A protein and the small-molecule ligand that binds it are described below.
Small molecule (SMILES): N[C@H](CO)Cc1c[nH]c[nH+]1

Binding-site contacts:
Ligand atom CA contacts residue PHE33 of chain 1.B at 3.6 Å (hydrophobic).
Ligand atom CA contacts residue GLU28 of chain 1.B at 3.2 Å.
Ligand atom O contacts residue ASP22 of chain 1.B at 3.4 Å (salt-bridge).
Ligand atom C contacts residue ASP22 of chain 1.B at 3.9 Å.
Ligand atom ND1 contacts residue PHE33 of chain 1.B at 3.6 Å.
Ligand atom C contacts residue ARG142 of chain 1.B at 4.0 Å.
Ligand atom CG contacts residue ASP68 of chain 1.B at 3.6 Å.
Ligand atom CD2 contacts residue GLN34 of chain 1.B at 4.0 Å.
Ligand atom C contacts residue ASN66 of chain 1.B at 3.1 Å.
Ligand atom CA contacts residue ASP22 of chain 1.B at 3.8 Å.
Ligand atom O contacts residue GLN67 of chain 1.B at 3.7 Å.
Ligand atom O contacts residue ASN66 of chain 1.B at 2.6 Å (h-bond).
Ligand atom CB contacts residue GLN67 of chain 1.B at 4.0 Å.
Ligand atom CE1 contacts residue PHE33 of chain 1.B at 3.8 Å (hydrophobic).
Ligand atom NE2 contacts residue PHE75 of chain 1.B at 4.2 Å.
Ligand atom NE2 contacts residue PHE33 of chain 1.B at 3.9 Å.
Ligand atom CE1 contacts residue ASP32 of chain 1.B at 3.3 Å.
Ligand atom CB contacts residue PHE33 of chain 1.B at 4.0 Å (hydrophobic).
Ligand atom CE1 contacts residue GLN34 of chain 1.B at 3.7 Å.
Ligand atom CG contacts residue PHE33 of chain 1.B at 3.5 Å (hydrophobic).
Ligand atom CD2 contacts residue GLN67 of chain 1.B at 3.9 Å.
Ligand atom CA contacts residue ARG142 of chain 1.B at 3.8 Å.
Ligand atom CA contacts residue ASN66 of chain 1.B at 3.7 Å.
Ligand atom CB contacts residue ASP68 of chain 1.B at 3.5 Å.
Ligand atom CB contacts residue ASN66 of chain 1.B at 3.0 Å.
Ligand atom ND1 contacts residue ASP32 of chain 1.B at 4.0 Å.
Ligand atom CD2 contacts residue ASP68 of chain 1.B at 3.3 Å.
Ligand atom NE2 contacts residue ASP68 of chain 1.B at 3.5 Å (salt-bridge).
Ligand atom O contacts residue THR65 of chain 1.B at 3.8 Å.
Ligand atom N contacts residue PHE33 of chain 1.B at 2.5 Å (h-bond).
Ligand atom CE1 contacts residue ASP68 of chain 1.B at 3.9 Å.
Ligand atom C contacts residue GLU28 of chain 1.B at 3.4 Å.
Ligand atom O contacts residue GLU28 of chain 1.B at 4.0 Å.
Ligand atom CD2 contacts residue PHE33 of chain 1.B at 3.6 Å (hydrophobic).
Ligand atom NE2 contacts residue GLN34 of chain 1.B at 2.9 Å (h-bond).
Ligand atom ND1 contacts residue ASP68 of chain 1.B at 3.8 Å.
Ligand atom NE2 contacts residue ASP32 of chain 1.B at 4.0 Å.
Ligand atom N contacts residue GLU28 of chain 1.B at 2.8 Å (salt-bridge).
Ligand atom CD2 contacts residue PHE75 of chain 1.B at 4.1 Å (hydrophobic).
Ligand atom N contacts residue ASP22 of chain 1.B at 2.6 Å (salt-bridge).

Sequence of chain 1.B:
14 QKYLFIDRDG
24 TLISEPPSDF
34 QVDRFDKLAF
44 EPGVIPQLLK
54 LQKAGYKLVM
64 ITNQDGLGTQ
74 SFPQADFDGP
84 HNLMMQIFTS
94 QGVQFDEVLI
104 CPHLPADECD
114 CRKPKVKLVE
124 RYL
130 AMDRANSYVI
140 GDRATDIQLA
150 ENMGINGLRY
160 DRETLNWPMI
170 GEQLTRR